Binding-site contacts:
Ligand atom C1 contacts residue ASN1112 of chain 1.C at 1.4 Å.
Ligand atom N2 contacts residue ASN1112 of chain 1.C at 2.9 Å (h-bond).
Ligand atom C4 contacts residue ASN1112 of chain 1.C at 4.2 Å.
Ligand atom C8 contacts residue ASN1112 of chain 1.C at 4.3 Å.
Ligand atom C5 contacts residue ASN1112 of chain 1.C at 3.7 Å.
Ligand atom O5 contacts residue ASN1112 of chain 1.C at 2.4 Å (h-bond).
Ligand atom C7 contacts residue ASN1112 of chain 1.C at 3.2 Å.
Ligand atom C2 contacts residue ASN1112 of chain 1.C at 2.4 Å.
Ligand atom C3 contacts residue ASN1112 of chain 1.C at 3.8 Å.
Ligand atom O7 contacts residue ASN1112 of chain 1.C at 3.2 Å (h-bond).

This small molecule binds to this protein.
Small molecule (SMILES): CC(=O)N[C@H]1[C@H](O[C@H]2[C@H](O)[C@@H](NC(C)=O)CO[C@@H]2CO)O[C@H](CO)[C@@H](O)[C@@H]1O

Sequence of chain 1.C:
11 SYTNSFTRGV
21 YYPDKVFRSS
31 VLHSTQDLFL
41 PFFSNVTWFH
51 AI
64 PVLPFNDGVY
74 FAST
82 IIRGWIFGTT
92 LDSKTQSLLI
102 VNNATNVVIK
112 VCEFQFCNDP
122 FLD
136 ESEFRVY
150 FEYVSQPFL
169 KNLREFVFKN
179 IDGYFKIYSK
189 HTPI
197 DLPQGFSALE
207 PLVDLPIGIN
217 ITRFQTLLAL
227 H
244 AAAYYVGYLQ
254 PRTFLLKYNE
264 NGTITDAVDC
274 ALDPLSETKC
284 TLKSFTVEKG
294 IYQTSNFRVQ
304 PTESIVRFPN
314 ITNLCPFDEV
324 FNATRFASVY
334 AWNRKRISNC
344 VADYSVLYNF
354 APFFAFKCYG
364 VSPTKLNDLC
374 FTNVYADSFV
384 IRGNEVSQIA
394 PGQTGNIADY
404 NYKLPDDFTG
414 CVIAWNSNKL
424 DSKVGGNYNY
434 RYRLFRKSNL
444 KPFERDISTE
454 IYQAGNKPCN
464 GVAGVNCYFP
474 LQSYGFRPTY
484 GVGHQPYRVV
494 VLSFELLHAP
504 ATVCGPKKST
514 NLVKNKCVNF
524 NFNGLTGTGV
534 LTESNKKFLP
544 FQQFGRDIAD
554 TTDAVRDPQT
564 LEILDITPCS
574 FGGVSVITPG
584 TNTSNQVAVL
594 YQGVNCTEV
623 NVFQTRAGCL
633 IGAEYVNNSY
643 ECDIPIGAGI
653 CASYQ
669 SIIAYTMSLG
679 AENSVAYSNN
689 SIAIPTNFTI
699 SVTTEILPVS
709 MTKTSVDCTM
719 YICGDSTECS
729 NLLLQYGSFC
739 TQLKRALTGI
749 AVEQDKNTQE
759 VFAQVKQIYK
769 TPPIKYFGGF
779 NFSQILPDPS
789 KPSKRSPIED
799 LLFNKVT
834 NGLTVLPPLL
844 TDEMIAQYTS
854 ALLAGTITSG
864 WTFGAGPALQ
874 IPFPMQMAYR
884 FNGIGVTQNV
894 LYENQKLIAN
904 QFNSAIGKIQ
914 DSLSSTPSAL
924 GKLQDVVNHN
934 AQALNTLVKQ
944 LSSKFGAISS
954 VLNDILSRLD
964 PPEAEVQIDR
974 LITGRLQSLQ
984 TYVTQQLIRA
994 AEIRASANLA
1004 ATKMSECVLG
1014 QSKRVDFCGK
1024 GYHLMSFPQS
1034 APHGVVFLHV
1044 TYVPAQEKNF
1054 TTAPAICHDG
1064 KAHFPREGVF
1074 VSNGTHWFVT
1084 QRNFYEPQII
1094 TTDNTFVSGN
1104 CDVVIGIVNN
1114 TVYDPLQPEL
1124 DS